Sequence of chain 1.A:
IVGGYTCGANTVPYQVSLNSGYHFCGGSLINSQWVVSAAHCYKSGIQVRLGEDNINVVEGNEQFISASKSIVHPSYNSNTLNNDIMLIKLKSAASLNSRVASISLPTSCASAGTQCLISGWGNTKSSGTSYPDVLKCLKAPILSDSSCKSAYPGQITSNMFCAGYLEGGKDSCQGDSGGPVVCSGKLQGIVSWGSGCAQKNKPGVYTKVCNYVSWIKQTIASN

The small molecule below binds the protein below.
Small molecule (SMILES): [H]/N=C(\N)NCCCCCC(=O)O

Binding-site contacts:
Ligand atom C9 contacts residue SER177 of chain 1.A at 2.5 Å.
Ligand atom C8 contacts residue SER177 of chain 1.A at 3.6 Å.
Ligand atom C3 contacts residue SER172 of chain 1.A at 3.3 Å.
Ligand atom N4 contacts residue GLY196 of chain 1.A at 4.1 Å.
Ligand atom C6 contacts residue VAL191 of chain 1.A at 3.8 Å (hydrophobic).
Ligand atom N1 contacts residue GLY194 of chain 1.A at 3.9 Å.
Ligand atom C9 contacts residue GLN174 of chain 1.A at 3.4 Å.
Ligand atom C10 contacts residue HIS40 of chain 1.A at 3.8 Å.
Ligand atom N1 contacts residue CYS197 of chain 1.A at 3.9 Å.
Ligand atom O11 contacts residue CYS173 of chain 1.A at 3.5 Å (h-bond).
Ligand atom C7 contacts residue TRP193 of chain 1.A at 3.9 Å (hydrophobic).
Ligand atom C3 contacts residue GLY194 of chain 1.A at 4.0 Å.
Ligand atom O11 contacts residue SER177 of chain 1.A at 2.3 Å (h-bond).
Ligand atom C10 contacts residue SER177 of chain 1.A at 1.4 Å.
Ligand atom C6 contacts residue SER177 of chain 1.A at 4.1 Å.
Ligand atom N1 contacts residue GLY196 of chain 1.A at 2.9 Å (h-bond).
Ligand atom C6 contacts residue CYS173 of chain 1.A at 3.8 Å (hydrophobic).
Ligand atom N2 contacts residue ASP171 of chain 1.A at 2.9 Å (salt-bridge).
Ligand atom N1 contacts residue ASP171 of chain 1.A at 2.8 Å (salt-bridge).
Ligand atom C10 contacts residue GLN174 of chain 1.A at 4.0 Å.
Ligand atom C3 contacts residue TRP193 of chain 1.A at 4.0 Å (hydrophobic).
Ligand atom C7 contacts residue SER192 of chain 1.A at 4.1 Å.
Ligand atom C5 contacts residue TRP193 of chain 1.A at 3.7 Å (hydrophobic).
Ligand atom C3 contacts residue ASP171 of chain 1.A at 3.4 Å.
Ligand atom O11 contacts residue GLN174 of chain 1.A at 3.4 Å.
Ligand atom O11 contacts residue GLY175 of chain 1.A at 3.0 Å (h-bond).
Ligand atom C3 contacts residue GLY196 of chain 1.A at 3.9 Å.
Ligand atom N2 contacts residue SER172 of chain 1.A at 2.9 Å (h-bond).
Ligand atom N2 contacts residue GLY204 of chain 1.A at 3.3 Å.
Ligand atom C8 contacts residue GLN174 of chain 1.A at 3.7 Å.
Ligand atom N4 contacts residue GLY194 of chain 1.A at 3.7 Å.
Ligand atom N4 contacts residue TRP193 of chain 1.A at 3.8 Å.
Ligand atom N4 contacts residue SER172 of chain 1.A at 3.8 Å.
Ligand atom C5 contacts residue SER172 of chain 1.A at 3.6 Å.
Ligand atom C3 contacts residue GLY204 of chain 1.A at 4.1 Å.
Ligand atom C9 contacts residue HIS40 of chain 1.A at 3.9 Å.
Ligand atom O11 contacts residue ASP176 of chain 1.A at 3.7 Å.
Ligand atom C5 contacts residue VAL191 of chain 1.A at 3.9 Å (hydrophobic).
Ligand atom C7 contacts residue SER177 of chain 1.A at 3.9 Å.
Ligand atom N1 contacts residue SER172 of chain 1.A at 3.7 Å.